Sequence of chain 1.A:
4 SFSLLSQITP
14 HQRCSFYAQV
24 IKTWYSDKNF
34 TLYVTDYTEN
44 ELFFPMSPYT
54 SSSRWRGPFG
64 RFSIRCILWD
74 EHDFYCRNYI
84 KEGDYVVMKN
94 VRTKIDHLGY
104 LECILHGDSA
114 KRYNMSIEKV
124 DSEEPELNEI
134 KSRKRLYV

Binding-site contacts:
Ligand atom O6 contacts residue ASP73 of chain 1.A at 3.3 Å (salt-bridge).
Ligand atom N6 contacts residue TYR103 of chain 1.A at 3.4 Å.
Ligand atom N1 contacts residue GLU85 of chain 1.A at 2.8 Å (salt-bridge).
Ligand atom C4 contacts residue LYS97 of chain 1.A at 3.0 Å.
Ligand atom OP1 contacts residue THR53 of chain 1.A at 3.4 Å (h-bond).
Ligand atom C4 contacts residue HIS100 of chain 1.A at 3.3 Å.
Ligand atom N3 contacts residue TRP72 of chain 1.A at 3.3 Å.
Ligand atom C2 contacts residue TRP27 of chain 1.A at 3.3 Å (hydrophobic).
Ligand atom OP2 contacts residue SER55 of chain 1.A at 2.8 Å (h-bond).
Ligand atom O4 contacts residue TRP27 of chain 1.A at 3.2 Å.
Ligand atom OP2 contacts residue SER55 of chain 1.A at 3.0 Å (h-bond).
Ligand atom O2 contacts residue TYR28 of chain 1.A at 3.3 Å (h-bond).
Ligand atom O6 contacts residue HIS109 of chain 1.A at 3.2 Å.
Ligand atom N1 contacts residue TRP72 of chain 1.A at 3.3 Å.
Ligand atom N2 contacts residue GLU85 of chain 1.A at 3.4 Å (salt-bridge).
Ligand atom N6 contacts residue ASP99 of chain 1.A at 3.2 Å (salt-bridge).
Ligand atom N1 contacts residue TRP27 of chain 1.A at 3.3 Å (h-bond).
Ligand atom N4 contacts residue LYS97 of chain 1.A at 2.6 Å (salt-bridge).
Ligand atom C2' contacts residue TYR28 of chain 1.A at 3.3 Å (hydrophobic).
Ligand atom O4 contacts residue TYR28 of chain 1.A at 2.9 Å (h-bond).
Ligand atom N3 contacts residue TYR28 of chain 1.A at 2.8 Å (h-bond).
Ligand atom C6 contacts residue TRP72 of chain 1.A at 3.4 Å (hydrophobic).
Ligand atom N7 contacts residue LYS25 of chain 1.A at 2.9 Å (salt-bridge).
Ligand atom C4 contacts residue TRP27 of chain 1.A at 3.3 Å (hydrophobic).
Ligand atom C2 contacts residue TRP72 of chain 1.A at 3.2 Å (hydrophobic).
Ligand atom O4' contacts residue TRP27 of chain 1.A at 3.4 Å.
Ligand atom N2 contacts residue THR26 of chain 1.A at 3.1 Å (h-bond).
Ligand atom N3 contacts residue TRP27 of chain 1.A at 3.2 Å.
Ligand atom N3 contacts residue LYS97 of chain 1.A at 3.0 Å (salt-bridge).
Ligand atom N3 contacts residue HIS100 of chain 1.A at 2.8 Å.
Ligand atom O6 contacts residue GLY110 of chain 1.A at 2.8 Å (h-bond).
Ligand atom N3 contacts residue TRP27 of chain 1.A at 3.4 Å.
Ligand atom N1 contacts residue ARG57 of chain 1.A at 3.3 Å (salt-bridge).
Ligand atom C4 contacts residue TYR28 of chain 1.A at 3.3 Å (hydrophobic).
Ligand atom N2 contacts residue ASP73 of chain 1.A at 3.0 Å (salt-bridge).
Ligand atom N1 contacts residue THR26 of chain 1.A at 3.2 Å (h-bond).
Ligand atom O6 contacts residue ARG57 of chain 1.A at 3.0 Å.
Ligand atom N1 contacts residue ASP73 of chain 1.A at 2.8 Å (salt-bridge).
Ligand atom C6 contacts residue ARG57 of chain 1.A at 3.1 Å.
Ligand atom O4 contacts residue HIS100 of chain 1.A at 2.9 Å.

A protein and the small-molecule ligand that binds it are described below.
Small molecule (SMILES): Cc1cn([C@H]2C[C@H](O[P](=O)(O)OC[C@H]3O[C@@H](n4cc(C)c(=O)[nH]c4=O)C[C@@H]3O[P](=O)(O)OC[C@H]3O[C@@H](n4cnc5c(N)ncnc54)C[C@@H]3O[P](=O)(O)OC[C@H]3O[C@@H](n4ccc(N)nc4=O)C[C@@H]3O[P](=O)(O)OC[C@H]3O[C@@H](n4cnc5c(=O)nc(N)[nH]c54)C[C@@H]3O[P](=O)(O)OC[C@H]3O[C@@H](n4cnc5c(=O)nc(N)[nH]c54)C[C@@H]3O[P](=O)(O)OC[C@H]3O[C@@H](n4cc(C)c(=O)[nH]c4=O)C[C@@H]3O)[C@@H](CO[P](=O)(O)O[C@H]3C[C@H](n4ccc(N)nc4=O)O[C@@H]3CO[P](=O)(O)O[C@H]3C[C@H](n4cnc5c(=O)nc(N)[nH]c54)O[C@@H]3CO)O2)c(=O)[nH]c1=O